A small-molecule ligand and the protein it binds are described below.
Small molecule (SMILES): NS(=O)(=O)N1CCCCC1

Binding-site contacts:
Ligand atom CB1 contacts residue HIS99 of chain 1.A at 4.4 Å.
Ligand atom N1 contacts residue VAL126 of chain 1.A at 4.5 Å.
Ligand atom O1 contacts residue VAL147 of chain 1.A at 3.7 Å.
Ligand atom S1 contacts residue HIS124 of chain 1.A at 3.9 Å.
Ligand atom N2 contacts residue ZN1 of chain 1.B at 2.0 Å.
Ligand atom N2 contacts residue GLU111 of chain 1.A at 4.3 Å.
Ligand atom O1 contacts residue TRP213 of chain 1.A at 3.9 Å.
Ligand atom CB1 contacts residue LEU202 of chain 1.A at 4.3 Å (hydrophobic).
Ligand atom CC2 contacts residue LEU202 of chain 1.A at 4.5 Å (hydrophobic).
Ligand atom S1 contacts residue HIS99 of chain 1.A at 3.9 Å.
Ligand atom CD1 contacts residue LEU202 of chain 1.A at 4.0 Å (hydrophobic).
Ligand atom O2 contacts residue ZN1 of chain 1.B at 4.2 Å.
Ligand atom N1 contacts residue ZN1 of chain 1.B at 3.9 Å.
Ligand atom CB2 contacts residue THR203 of chain 1.A at 4.3 Å.
Ligand atom O1 contacts residue HIS124 of chain 1.A at 3.4 Å (h-bond).
Ligand atom CB2 contacts residue LEU202 of chain 1.A at 4.0 Å (hydrophobic).
Ligand atom O1 contacts residue ZN1 of chain 1.B at 3.1 Å.
Ligand atom N2 contacts residue HIS99 of chain 1.A at 3.2 Å (h-bond).
Ligand atom N1 contacts residue HIS99 of chain 1.A at 3.6 Å.
Ligand atom O1 contacts residue HIS99 of chain 1.A at 3.5 Å.
Ligand atom CB1 contacts residue VAL126 of chain 1.A at 3.8 Å (hydrophobic).
Ligand atom N2 contacts residue HIS101 of chain 1.A at 3.4 Å (h-bond).
Ligand atom S1 contacts residue THR203 of chain 1.A at 3.9 Å.
Ligand atom O1 contacts residue VAL126 of chain 1.A at 3.9 Å.
Ligand atom O2 contacts residue SER201 of chain 1.A at 4.1 Å.
Ligand atom S1 contacts residue TRP213 of chain 1.A at 4.4 Å.
Ligand atom CC1 contacts residue VAL126 of chain 1.A at 3.7 Å (hydrophobic).
Ligand atom CD1 contacts residue PHE135 of chain 1.A at 4.4 Å (hydrophobic).
Ligand atom O2 contacts residue LEU202 of chain 1.A at 3.3 Å.
Ligand atom S1 contacts residue ZN1 of chain 1.B at 3.0 Å.
Ligand atom CB2 contacts residue THR204 of chain 1.A at 3.2 Å.
Ligand atom CC2 contacts residue THR204 of chain 1.A at 3.4 Å.
Ligand atom O2 contacts residue TRP213 of chain 1.A at 3.7 Å.
Ligand atom O2 contacts residue THR203 of chain 1.A at 3.0 Å (h-bond).
Ligand atom N2 contacts residue HIS124 of chain 1.A at 3.4 Å (h-bond).
Ligand atom N2 contacts residue THR203 of chain 1.A at 2.9 Å (h-bond).
Ligand atom CC1 contacts residue GLN97 of chain 1.A at 4.0 Å.
Ligand atom CC1 contacts residue PHE135 of chain 1.A at 4.4 Å (hydrophobic).

Sequence of chain 1.A:
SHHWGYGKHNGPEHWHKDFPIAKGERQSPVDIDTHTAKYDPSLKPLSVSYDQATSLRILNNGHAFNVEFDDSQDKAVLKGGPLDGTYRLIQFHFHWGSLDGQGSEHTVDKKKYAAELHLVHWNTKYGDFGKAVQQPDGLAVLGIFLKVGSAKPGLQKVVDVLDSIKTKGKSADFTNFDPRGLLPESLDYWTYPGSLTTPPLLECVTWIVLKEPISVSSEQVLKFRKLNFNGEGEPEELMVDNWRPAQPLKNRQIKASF